The small molecule below binds the protein below.
Small molecule (SMILES): C[C@H](C[C@@H](C[C@H](C[C@@H](C[C@@H](CCN1CCCC1=O)N1CCCC1=O)N1CCCC1=O)N1CCCC1=O)N1CCCC1=O)N1CCCC1=O

Sequence of chain 8.A:
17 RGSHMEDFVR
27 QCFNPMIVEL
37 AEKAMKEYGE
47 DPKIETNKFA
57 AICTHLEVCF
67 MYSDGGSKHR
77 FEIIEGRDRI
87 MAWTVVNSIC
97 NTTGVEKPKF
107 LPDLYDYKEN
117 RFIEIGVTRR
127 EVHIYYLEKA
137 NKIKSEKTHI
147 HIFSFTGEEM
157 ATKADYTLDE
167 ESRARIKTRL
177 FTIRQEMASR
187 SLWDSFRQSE

Binding-site contacts:
Ligand atom C34 contacts residue LEU36 of chain 8.A at 4.4 Å (hydrophobic).
Ligand atom C35 contacts residue GLU81 of chain 8.A at 3.8 Å.
Ligand atom C04 contacts residue PHE66 of chain 8.A at 4.3 Å (hydrophobic).
Ligand atom C05 contacts residue PHE66 of chain 8.A at 4.5 Å (hydrophobic).
Ligand atom O03 contacts residue PHE66 of chain 8.A at 4.4 Å.
Ligand atom C35 contacts residue PHE66 of chain 8.A at 4.2 Å (hydrophobic).
Ligand atom C33 contacts residue ILE79 of chain 8.A at 3.9 Å (hydrophobic).
Ligand atom O06 contacts residue ILE79 of chain 8.A at 3.8 Å.
Ligand atom C26 contacts residue PHE66 of chain 8.A at 3.8 Å (hydrophobic).
Ligand atom O06 contacts residue ARG83 of chain 8.A at 4.3 Å.
Ligand atom C35 contacts residue ARG83 of chain 8.A at 4.4 Å.
Ligand atom C36 contacts residue GLU81 of chain 8.A at 4.3 Å.
Ligand atom C34 contacts residue PHE66 of chain 8.A at 4.0 Å (hydrophobic).
Ligand atom C36 contacts residue ILE79 of chain 8.A at 4.0 Å (hydrophobic).
Ligand atom N04 contacts residue PHE66 of chain 8.A at 4.2 Å.
Ligand atom C06 contacts residue MET32 of chain 8.A at 3.5 Å (hydrophobic).
Ligand atom C08 contacts residue MET32 of chain 8.A at 3.9 Å (hydrophobic).
Ligand atom O03 contacts residue MET32 of chain 8.A at 4.2 Å.
Ligand atom C05 contacts residue MET32 of chain 8.A at 4.2 Å (hydrophobic).
Ligand atom C04 contacts residue MET32 of chain 8.A at 3.5 Å (hydrophobic).
Ligand atom C37 contacts residue ILE79 of chain 8.A at 4.2 Å (hydrophobic).
Ligand atom C36 contacts residue ARG83 of chain 8.A at 4.0 Å.
Ligand atom C28 contacts residue PHE66 of chain 8.A at 3.8 Å (hydrophobic).
Ligand atom C27 contacts residue MET67 of chain 8.A at 4.4 Å (hydrophobic).
Ligand atom C06 contacts residue PHE66 of chain 8.A at 4.0 Å (hydrophobic).
Ligand atom C27 contacts residue PHE66 of chain 8.A at 4.0 Å (hydrophobic).
Ligand atom C35 contacts residue ILE79 of chain 8.A at 4.2 Å (hydrophobic).
Ligand atom C29 contacts residue PHE66 of chain 8.A at 4.2 Å (hydrophobic).
Ligand atom C35 contacts residue GLY82 of chain 8.A at 4.0 Å.
Ligand atom C07 contacts residue MET32 of chain 8.A at 4.3 Å (hydrophobic).